Sequence of chain 1.A:
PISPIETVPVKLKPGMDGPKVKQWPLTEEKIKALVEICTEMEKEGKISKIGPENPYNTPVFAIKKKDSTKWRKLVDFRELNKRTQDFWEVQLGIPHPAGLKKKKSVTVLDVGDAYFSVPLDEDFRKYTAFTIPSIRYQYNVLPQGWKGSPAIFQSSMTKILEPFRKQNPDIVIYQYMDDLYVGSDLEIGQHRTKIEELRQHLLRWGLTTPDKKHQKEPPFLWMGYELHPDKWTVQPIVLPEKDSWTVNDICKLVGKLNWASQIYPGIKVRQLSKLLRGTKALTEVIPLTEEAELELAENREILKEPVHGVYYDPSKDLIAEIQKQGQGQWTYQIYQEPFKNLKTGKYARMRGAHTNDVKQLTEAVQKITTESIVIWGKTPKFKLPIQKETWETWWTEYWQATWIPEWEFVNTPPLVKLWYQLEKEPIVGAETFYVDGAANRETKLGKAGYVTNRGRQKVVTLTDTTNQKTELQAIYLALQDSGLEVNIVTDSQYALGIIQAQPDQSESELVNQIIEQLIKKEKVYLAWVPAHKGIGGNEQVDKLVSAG

Binding-site contacts:
Ligand atom FAJ contacts residue ARG84 of chain 1.A at 3.3 Å.
Ligand atom OAE contacts residue LYS77 of chain 1.A at 3.5 Å (salt-bridge).
Ligand atom CAX contacts residue GLN163 of chain 1.A at 3.6 Å.
Ligand atom OAP contacts residue GLN163 of chain 1.A at 3.3 Å (h-bond).
Ligand atom OAD contacts residue ASP125 of chain 1.A at 3.3 Å (salt-bridge).
Ligand atom OAQ contacts residue ASP122 of chain 1.A at 3.5 Å (salt-bridge).
Ligand atom CAT contacts residue ARG84 of chain 1.A at 3.8 Å.
Ligand atom PBA contacts residue ALA126 of chain 1.A at 3.9 Å.
Ligand atom NAY contacts residue GLN163 of chain 1.A at 3.7 Å.
Ligand atom PBB contacts residue MG1 of chain 1.G at 3.4 Å.
Ligand atom CAM contacts residue TYR127 of chain 1.A at 3.6 Å (hydrophobic).
Ligand atom OAI contacts residue MG1 of chain 1.G at 3.2 Å.
Ligand atom OAI contacts residue ASP197 of chain 1.A at 3.9 Å.
Ligand atom PBA contacts residue MG1 of chain 1.G at 3.8 Å.
Ligand atom OAP contacts residue ARG84 of chain 1.A at 3.7 Å.
Ligand atom OAD contacts residue ALA126 of chain 1.A at 3.1 Å (h-bond).
Ligand atom CAW contacts residue TYR127 of chain 1.A at 3.9 Å (hydrophobic).
Ligand atom OAR contacts residue MG1 of chain 1.G at 3.9 Å.
Ligand atom NAA contacts residue ARG84 of chain 1.A at 3.8 Å.
Ligand atom CAL contacts residue ASP197 of chain 1.A at 3.5 Å.
Ligand atom OAF contacts residue MG1 of chain 1.G at 3.4 Å.
Ligand atom OAF contacts residue ASP125 of chain 1.A at 2.8 Å (salt-bridge).
Ligand atom OAQ contacts residue LYS232 of chain 1.A at 3.5 Å (salt-bridge).
Ligand atom OAH contacts residue ASP125 of chain 1.A at 2.9 Å (salt-bridge).
Ligand atom CAK contacts residue ARG84 of chain 1.A at 3.3 Å.
Ligand atom OAB contacts residue GLN163 of chain 1.A at 3.6 Å.
Ligand atom OAD contacts residue MG1 of chain 1.G at 2.5 Å.
Ligand atom OAG contacts residue LYS77 of chain 1.A at 2.9 Å (salt-bridge).
Ligand atom PBA contacts residue ASP125 of chain 1.A at 3.8 Å.
Ligand atom OAD contacts residue ASP197 of chain 1.A at 3.5 Å (salt-bridge).
Ligand atom OAF contacts residue GLY124 of chain 1.A at 3.0 Å.
Ligand atom OAD contacts residue VAL123 of chain 1.A at 3.5 Å (h-bond).
Ligand atom PAZ contacts residue MG1 of chain 1.G at 3.6 Å.
Ligand atom CAV contacts residue GLN163 of chain 1.A at 3.7 Å.
Ligand atom OAI contacts residue ASP122 of chain 1.A at 3.6 Å.
Ligand atom CAU contacts residue ARG84 of chain 1.A at 3.5 Å.
Ligand atom OAR contacts residue ARG84 of chain 1.A at 3.4 Å (salt-bridge).
Ligand atom OAF contacts residue VAL123 of chain 1.A at 3.6 Å (h-bond).
Ligand atom OAC contacts residue LYS232 of chain 1.A at 3.2 Å.
Ligand atom OAQ contacts residue MG1 of chain 1.G at 2.5 Å.

A protein and the small-molecule ligand that binds it are described below.
Small molecule (SMILES): Nc1nc(=O)n([C@@H]2CS[C@H](COP(=O)(O)OP(=O)(O)OP(=O)(O)O)O2)cc1F